Binding-site contacts:
Ligand atom C2A contacts residue ILE220 of chain 37.A at 4.1 Å (hydrophobic).
Ligand atom N3A contacts residue TYR147 of chain 37.A at 4.1 Å.
Ligand atom C5B contacts residue ILE125 of chain 37.A at 3.5 Å (hydrophobic).
Ligand atom C4A contacts residue TYR145 of chain 37.A at 3.7 Å (hydrophobic).
Ligand atom O1A contacts residue ILE239 of chain 37.A at 4.3 Å.
Ligand atom C3C contacts residue ILE101 of chain 37.A at 3.8 Å (hydrophobic).
Ligand atom CL1 contacts residue ILE239 of chain 37.A at 4.0 Å.
Ligand atom N2 contacts residue MET217 of chain 37.A at 3.1 Å (h-bond).
Ligand atom C2C contacts residue MET217 of chain 37.A at 3.9 Å (hydrophobic).
Ligand atom C4 contacts residue LEU103 of chain 37.A at 3.6 Å (hydrophobic).
Ligand atom O1 contacts residue MET217 of chain 37.A at 2.7 Å (h-bond).
Ligand atom C3B contacts residue TYR147 of chain 37.A at 3.3 Å (hydrophobic).
Ligand atom C31 contacts residue MET195 of chain 37.A at 3.9 Å (hydrophobic).
Ligand atom C31 contacts residue LEU103 of chain 37.A at 4.1 Å (hydrophobic).
Ligand atom C2B contacts residue ILE125 of chain 37.A at 4.1 Å (hydrophobic).
Ligand atom C2B contacts residue TYR147 of chain 37.A at 3.4 Å (hydrophobic).
Ligand atom CL1 contacts residue ILE125 of chain 37.A at 3.7 Å.
Ligand atom C3 contacts residue LEU103 of chain 37.A at 4.3 Å (hydrophobic).
Ligand atom CL2 contacts residue TYR147 of chain 37.A at 2.4 Å.
Ligand atom C6B contacts residue ILE125 of chain 37.A at 3.3 Å (hydrophobic).
Ligand atom C2B contacts residue ILE184 of chain 37.A at 4.1 Å (hydrophobic).
Ligand atom C3B contacts residue ILE125 of chain 37.A at 4.3 Å (hydrophobic).
Ligand atom C4B contacts residue ILE220 of chain 37.A at 4.2 Å (hydrophobic).
Ligand atom C2A contacts residue PHE182 of chain 37.A at 4.1 Å (hydrophobic).
Ligand atom C4B contacts residue ILE125 of chain 37.A at 4.0 Å (hydrophobic).
Ligand atom C5 contacts residue MET217 of chain 37.A at 3.8 Å (hydrophobic).
Ligand atom C5A contacts residue LEU127 of chain 37.A at 3.8 Å (hydrophobic).
Ligand atom C1B contacts residue ILE125 of chain 37.A at 3.6 Å (hydrophobic).
Ligand atom O1A contacts residue LEU127 of chain 37.A at 4.1 Å.
Ligand atom O1B contacts residue ILE125 of chain 37.A at 4.1 Å.
Ligand atom CL2 contacts residue LEU187 of chain 37.A at 3.9 Å.
Ligand atom C5A contacts residue TYR145 of chain 37.A at 3.7 Å (hydrophobic).
Ligand atom C2C contacts residue ILE101 of chain 37.A at 4.2 Å (hydrophobic).
Ligand atom CL2 contacts residue ILE184 of chain 37.A at 4.2 Å.
Ligand atom N3A contacts residue PHE182 of chain 37.A at 4.1 Å.
Ligand atom C5B contacts residue ILE220 of chain 37.A at 4.3 Å (hydrophobic).
Ligand atom C3 contacts residue MET217 of chain 37.A at 4.2 Å (hydrophobic).
Ligand atom N3A contacts residue ILE220 of chain 37.A at 4.3 Å.
Ligand atom C4A contacts residue MET146 of chain 37.A at 4.0 Å (hydrophobic).
Ligand atom N2 contacts residue ASN215 of chain 37.A at 4.0 Å.

Sequence of chain 37.A:
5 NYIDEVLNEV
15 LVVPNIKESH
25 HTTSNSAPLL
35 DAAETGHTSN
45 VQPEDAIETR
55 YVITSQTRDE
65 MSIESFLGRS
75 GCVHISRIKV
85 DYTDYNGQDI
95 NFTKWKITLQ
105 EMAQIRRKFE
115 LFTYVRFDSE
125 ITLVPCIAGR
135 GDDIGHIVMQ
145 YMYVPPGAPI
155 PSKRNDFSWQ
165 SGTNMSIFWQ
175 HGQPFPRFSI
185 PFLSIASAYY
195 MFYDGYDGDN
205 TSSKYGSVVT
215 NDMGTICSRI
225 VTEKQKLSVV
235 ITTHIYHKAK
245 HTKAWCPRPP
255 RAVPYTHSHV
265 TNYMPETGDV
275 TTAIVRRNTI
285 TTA

This small molecule binds to this protein.
Small molecule (SMILES): Cc1cc(CCCOc2c(Cl)cc(C3=NCCO3)cc2Cl)on1